Sequence of chain 1.A:
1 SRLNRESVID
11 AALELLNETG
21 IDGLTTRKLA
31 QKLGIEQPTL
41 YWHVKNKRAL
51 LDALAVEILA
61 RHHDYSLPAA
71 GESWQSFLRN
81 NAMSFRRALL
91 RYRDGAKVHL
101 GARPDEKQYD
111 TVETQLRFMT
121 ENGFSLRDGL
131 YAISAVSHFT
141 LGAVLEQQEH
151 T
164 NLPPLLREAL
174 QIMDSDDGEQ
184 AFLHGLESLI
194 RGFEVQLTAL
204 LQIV

This small molecule binds to this protein.
Small molecule (SMILES): Cc1c2c(c(O)c3c(O)cccc13)C(=O)[C@]1(O)C(=O)C(C(N)=O)=C(O)[C@@H](N(C)C)[C@@H]1C2

Sequence of chain 1.B:
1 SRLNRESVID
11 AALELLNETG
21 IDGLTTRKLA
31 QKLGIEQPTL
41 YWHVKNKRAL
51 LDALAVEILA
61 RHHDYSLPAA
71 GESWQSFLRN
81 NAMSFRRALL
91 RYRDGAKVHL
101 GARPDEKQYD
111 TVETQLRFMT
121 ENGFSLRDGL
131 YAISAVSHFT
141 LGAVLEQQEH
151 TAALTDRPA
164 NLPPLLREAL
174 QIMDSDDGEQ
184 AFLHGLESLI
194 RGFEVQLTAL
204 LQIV

Binding-site contacts:
Ligand atom O3 contacts residue HIS63 of chain 1.B at 2.7 Å (h-bond).
Ligand atom C4 contacts residue ASN81 of chain 1.B at 3.7 Å.
Ligand atom C1 contacts residue VAL112 of chain 1.B at 3.9 Å (hydrophobic).
Ligand atom O21 contacts residue SER66 of chain 1.B at 3.0 Å (h-bond).
Ligand atom C5 contacts residue VAL112 of chain 1.B at 3.8 Å (hydrophobic).
Ligand atom C1A contacts residue PRO104 of chain 1.B at 3.7 Å (hydrophobic).
Ligand atom C42 contacts residue PHE85 of chain 1.B at 3.3 Å (hydrophobic).
Ligand atom C5 contacts residue ILE133 of chain 1.B at 3.8 Å (hydrophobic).
Ligand atom C43 contacts residue ILE133 of chain 1.B at 3.6 Å (hydrophobic).
Ligand atom O11 contacts residue PRO104 of chain 1.B at 3.6 Å.
Ligand atom C62 contacts residue ILE133 of chain 1.B at 3.5 Å (hydrophobic).
Ligand atom C3 contacts residue HIS63 of chain 1.B at 3.7 Å.
Ligand atom C9 contacts residue LEU173 of chain 1.A at 3.8 Å (hydrophobic).
Ligand atom C10 contacts residue PRO104 of chain 1.B at 3.5 Å (hydrophobic).
Ligand atom C12 contacts residue MG1 of chain 1.L at 3.0 Å.
Ligand atom O12 contacts residue MG1 of chain 1.L at 1.9 Å.
Ligand atom O21 contacts residue THR111 of chain 1.B at 3.7 Å.
Ligand atom C3 contacts residue GLN115 of chain 1.B at 3.3 Å.
Ligand atom C21 contacts residue HIS63 of chain 1.B at 3.7 Å.
Ligand atom O1C contacts residue PHE85 of chain 1.B at 3.2 Å.
Ligand atom N21 contacts residue THR111 of chain 1.B at 3.9 Å.
Ligand atom N4 contacts residue ASN81 of chain 1.B at 2.6 Å (h-bond).
Ligand atom O21 contacts residue HIS63 of chain 1.B at 3.0 Å (h-bond).
Ligand atom C21 contacts residue GLN115 of chain 1.B at 3.7 Å.
Ligand atom C4 contacts residue GLN115 of chain 1.B at 3.4 Å.
Ligand atom O1 contacts residue VAL112 of chain 1.B at 3.4 Å.
Ligand atom C42 contacts residue ASN81 of chain 1.B at 3.3 Å.
Ligand atom C11 contacts residue MG1 of chain 1.L at 3.2 Å.
Ligand atom O3 contacts residue ASN81 of chain 1.B at 2.9 Å (h-bond).
Ligand atom O11 contacts residue MG1 of chain 1.L at 2.1 Å.
Ligand atom O12 contacts residue HIS99 of chain 1.B at 3.1 Å (h-bond).
Ligand atom C43 contacts residue ASN81 of chain 1.B at 3.0 Å.
Ligand atom O10 contacts residue PRO104 of chain 1.B at 3.4 Å.
Ligand atom C11 contacts residue PRO104 of chain 1.B at 3.7 Å (hydrophobic).
Ligand atom O10 contacts residue ARG103 of chain 1.B at 3.2 Å.
Ligand atom O21 contacts residue GLN115 of chain 1.B at 3.3 Å (h-bond).
Ligand atom C2 contacts residue GLN115 of chain 1.B at 3.7 Å.
Ligand atom C5 contacts residue GLN115 of chain 1.B at 3.3 Å.
Ligand atom O3 contacts residue GLN115 of chain 1.B at 3.2 Å (h-bond).
Ligand atom C1B contacts residue MG1 of chain 1.L at 3.6 Å.